Sequence of chain 1.D:
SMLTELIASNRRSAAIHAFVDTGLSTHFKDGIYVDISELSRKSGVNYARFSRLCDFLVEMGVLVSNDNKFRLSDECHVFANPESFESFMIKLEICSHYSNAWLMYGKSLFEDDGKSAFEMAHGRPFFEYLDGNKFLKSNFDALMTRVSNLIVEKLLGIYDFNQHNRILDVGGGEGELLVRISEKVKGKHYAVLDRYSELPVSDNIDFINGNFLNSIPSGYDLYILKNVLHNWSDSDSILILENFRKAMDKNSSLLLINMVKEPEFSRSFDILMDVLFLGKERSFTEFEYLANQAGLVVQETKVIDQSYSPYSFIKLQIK

Binding-site contacts:
Ligand atom C4 contacts residue MET144 of chain 1.D at 3.9 Å (hydrophobic).
Ligand atom C12 contacts residue TYR98 of chain 1.D at 3.7 Å (hydrophobic).
Ligand atom C14 contacts residue PHE140 of chain 1.D at 3.8 Å (hydrophobic).
Ligand atom C6 contacts residue VAL147 of chain 1.D at 3.7 Å (hydrophobic).
Ligand atom C9 contacts residue PHE269 of chain 1.D at 4.0 Å (hydrophobic).
Ligand atom C3 contacts residue PHE269 of chain 1.D at 3.8 Å (hydrophobic).
Ligand atom C13 contacts residue PHE140 of chain 1.D at 4.0 Å (hydrophobic).
Ligand atom O18 contacts residue PHE277 of chain 1.D at 3.6 Å.
Ligand atom C2 contacts residue MET259 of chain 1.D at 3.8 Å (hydrophobic).
Ligand atom C10 contacts residue CO31 of chain 1.U at 3.7 Å.
Ligand atom C13 contacts residue LEU276 of chain 1.D at 3.9 Å (hydrophobic).
Ligand atom C3 contacts residue MET144 of chain 1.D at 3.5 Å (hydrophobic).
Ligand atom C8 contacts residue PHE269 of chain 1.D at 3.8 Å (hydrophobic).
Ligand atom C7 contacts residue PHE269 of chain 1.D at 3.6 Å (hydrophobic).
Ligand atom C8 contacts residue MET144 of chain 1.D at 3.8 Å (hydrophobic).
Ligand atom O19 contacts residue LEU272 of chain 1.D at 3.8 Å.
Ligand atom O16 contacts residue CO31 of chain 1.U at 3.2 Å (h-bond).
Ligand atom C5 contacts residue VAL147 of chain 1.D at 4.0 Å (hydrophobic).
Ligand atom C2 contacts residue MET144 of chain 1.D at 4.0 Å (hydrophobic).
Ligand atom C13 contacts residue TYR98 of chain 1.D at 3.6 Å (hydrophobic).
Ligand atom C1 contacts residue TYR311 of chain 1.D at 3.7 Å (hydrophobic).
Ligand atom C9 contacts residue LEU143 of chain 1.D at 3.8 Å (hydrophobic).
Ligand atom C1 contacts residue MET259 of chain 1.D at 3.4 Å (hydrophobic).
Ligand atom C10 contacts residue LEU143 of chain 1.D at 3.9 Å (hydrophobic).
Ligand atom O16 contacts residue LEU143 of chain 1.D at 3.7 Å.
Ligand atom O17 contacts residue HIS230 of chain 1.D at 3.1 Å.
Ligand atom O18 contacts residue PHE140 of chain 1.D at 3.4 Å.
Ligand atom C1 contacts residue ASN227 of chain 1.D at 3.6 Å.
Ligand atom C12 contacts residue LEU272 of chain 1.D at 3.8 Å (hydrophobic).
Ligand atom O19 contacts residue TYR98 of chain 1.D at 3.0 Å (h-bond).
Ligand atom C6 contacts residue TYR308 of chain 1.D at 3.5 Å (hydrophobic).
Ligand atom C6 contacts residue MET259 of chain 1.D at 3.8 Å (hydrophobic).
Ligand atom O15 contacts residue MET144 of chain 1.D at 3.9 Å.
Ligand atom O17 contacts residue ASN227 of chain 1.D at 3.6 Å.
Ligand atom C11 contacts residue LEU143 of chain 1.D at 3.5 Å (hydrophobic).
Ligand atom C7 contacts residue MET144 of chain 1.D at 3.5 Å (hydrophobic).
Ligand atom O18 contacts residue MET273 of chain 1.D at 3.5 Å.
Ligand atom C14 contacts residue MET273 of chain 1.D at 3.9 Å (hydrophobic).
Ligand atom O15 contacts residue PHE269 of chain 1.D at 3.7 Å.
Ligand atom C13 contacts residue LEU272 of chain 1.D at 4.0 Å (hydrophobic).

This small molecule binds to this protein.
Small molecule (SMILES): O=C1c2cccc(O)c2C(=O)c2c(O)cc(O)cc21